The protein below binds the small molecule below.
Small molecule (SMILES): CC(=O)N[C@H]1[C@H](O[C@H]2[C@H](O)[C@@H](NC(C)=O)CO[C@@H]2CO)O[C@H](CO)[C@@H](O[C@@H]2O[C@H](CO)[C@@H](O)[C@H](O)[C@@H]2O)[C@@H]1O

Binding-site contacts:
Ligand atom O6 contacts residue TYR135 of chain 1.E at 4.1 Å.
Ligand atom O7 contacts residue CYS119 of chain 1.E at 3.6 Å (h-bond).
Ligand atom C2 contacts residue ASN118 of chain 1.E at 2.6 Å.
Ligand atom C7 contacts residue ASN118 of chain 1.E at 3.7 Å.
Ligand atom O5 contacts residue TYR135 of chain 1.E at 4.2 Å.
Ligand atom C7 contacts residue SER120 of chain 1.E at 4.2 Å.
Ligand atom O7 contacts residue SER120 of chain 1.E at 3.5 Å.
Ligand atom C3 contacts residue ASN118 of chain 1.E at 3.9 Å.
Ligand atom C1 contacts residue ASN118 of chain 1.E at 1.4 Å.
Ligand atom C3 contacts residue TYR135 of chain 1.E at 4.3 Å (hydrophobic).
Ligand atom N2 contacts residue CYS119 of chain 1.E at 4.5 Å.
Ligand atom O7 contacts residue TYR135 of chain 1.E at 3.5 Å.
Ligand atom C7 contacts residue CYS119 of chain 1.E at 4.0 Å (hydrophobic).
Ligand atom C8 contacts residue ASN118 of chain 1.E at 3.8 Å.
Ligand atom C1 contacts residue TYR135 of chain 1.E at 4.5 Å (hydrophobic).
Ligand atom C8 contacts residue SER120 of chain 1.E at 3.8 Å.
Ligand atom C2 contacts residue TYR135 of chain 1.E at 3.8 Å (hydrophobic).
Ligand atom O7 contacts residue ASN118 of chain 1.E at 4.1 Å.
Ligand atom N2 contacts residue TYR135 of chain 1.E at 4.5 Å.
Ligand atom N2 contacts residue ASN118 of chain 1.E at 3.0 Å (h-bond).
Ligand atom O5 contacts residue ASN118 of chain 1.E at 2.3 Å (h-bond).
Ligand atom C7 contacts residue TYR135 of chain 1.E at 4.3 Å (hydrophobic).
Ligand atom O3 contacts residue TYR135 of chain 1.E at 3.7 Å.
Ligand atom C4 contacts residue ASN118 of chain 1.E at 4.3 Å.
Ligand atom C5 contacts residue ASN118 of chain 1.E at 3.6 Å.
Ligand atom C8 contacts residue CYS119 of chain 1.E at 3.8 Å (hydrophobic).
Ligand atom N2 contacts residue THR102 of chain 1.E at 4.4 Å.

Sequence of chain 1.E:
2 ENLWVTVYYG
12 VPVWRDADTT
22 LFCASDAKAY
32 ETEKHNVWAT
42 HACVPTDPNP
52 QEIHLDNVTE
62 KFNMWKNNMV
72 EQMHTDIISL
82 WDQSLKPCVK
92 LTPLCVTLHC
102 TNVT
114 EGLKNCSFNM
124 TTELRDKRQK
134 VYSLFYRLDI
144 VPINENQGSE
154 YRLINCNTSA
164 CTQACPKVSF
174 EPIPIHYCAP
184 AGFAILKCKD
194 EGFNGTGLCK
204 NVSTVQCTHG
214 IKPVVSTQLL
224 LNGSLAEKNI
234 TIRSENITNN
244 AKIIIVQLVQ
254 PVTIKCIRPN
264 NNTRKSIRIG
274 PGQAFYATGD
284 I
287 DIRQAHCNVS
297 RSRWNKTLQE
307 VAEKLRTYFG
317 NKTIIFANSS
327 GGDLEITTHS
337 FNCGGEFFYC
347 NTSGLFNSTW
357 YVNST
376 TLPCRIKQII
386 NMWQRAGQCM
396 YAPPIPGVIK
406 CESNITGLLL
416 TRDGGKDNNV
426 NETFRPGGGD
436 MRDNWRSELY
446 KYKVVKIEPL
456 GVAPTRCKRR